Binding-site contacts:
Ligand atom C4 contacts residue TYR287 of chain 1.C at 3.9 Å (hydrophobic).
Ligand atom C4 contacts residue PHE264 of chain 1.C at 4.3 Å (hydrophobic).
Ligand atom C8 contacts residue ILE103 of chain 1.C at 4.4 Å (hydrophobic).
Ligand atom C4 contacts residue ILE103 of chain 1.C at 3.9 Å (hydrophobic).
Ligand atom S1 contacts residue SER106 of chain 1.C at 3.9 Å.
Ligand atom N1 contacts residue TYR287 of chain 1.C at 4.0 Å.
Ligand atom C9 contacts residue ASP102 of chain 1.C at 4.3 Å.
Ligand atom C4 contacts residue ASP102 of chain 1.C at 4.0 Å.
Ligand atom C9 contacts residue ILE103 of chain 1.C at 3.6 Å (hydrophobic).
Ligand atom C1 contacts residue TYR291 of chain 1.C at 4.3 Å (hydrophobic).
Ligand atom C2 contacts residue SER106 of chain 1.C at 3.5 Å.
Ligand atom C2 contacts residue ASP102 of chain 1.C at 4.0 Å.
Ligand atom S1 contacts residue PHE265 of chain 1.C at 4.2 Å.
Ligand atom C3 contacts residue PHE264 of chain 1.C at 4.3 Å (hydrophobic).
Ligand atom O1 contacts residue TYR287 of chain 1.C at 3.5 Å.
Ligand atom C8 contacts residue PHE265 of chain 1.C at 3.9 Å (hydrophobic).
Ligand atom N1 contacts residue ASP102 of chain 1.C at 3.3 Å (salt-bridge).
Ligand atom N1 contacts residue SER106 of chain 1.C at 4.1 Å.
Ligand atom C1 contacts residue TYR287 of chain 1.C at 3.6 Å (hydrophobic).
Ligand atom C7 contacts residue TYR153 of chain 1.C at 4.1 Å (hydrophobic).
Ligand atom O1 contacts residue PHE264 of chain 1.C at 3.7 Å.
Ligand atom C3 contacts residue ILE103 of chain 1.C at 4.0 Å (hydrophobic).
Ligand atom N1 contacts residue TYR291 of chain 1.C at 3.9 Å.
Ligand atom C8 contacts residue TYR153 of chain 1.C at 4.1 Å (hydrophobic).
Ligand atom C5 contacts residue PHE185 of chain 1.C at 3.6 Å (hydrophobic).
Ligand atom C5 contacts residue PHE264 of chain 1.C at 4.2 Å (hydrophobic).
Ligand atom C6 contacts residue PHE264 of chain 1.C at 4.3 Å (hydrophobic).
Ligand atom O1 contacts residue ASP102 of chain 1.C at 3.4 Å (salt-bridge).
Ligand atom C2 contacts residue TRP261 of chain 1.C at 4.4 Å (hydrophobic).
Ligand atom C2 contacts residue PHE264 of chain 1.C at 3.9 Å (hydrophobic).
Ligand atom C5 contacts residue ILE103 of chain 1.C at 3.7 Å (hydrophobic).
Ligand atom C8 contacts residue SER197 of chain 1.C at 3.7 Å.
Ligand atom S1 contacts residue ILE103 of chain 1.C at 4.3 Å.
Ligand atom C9 contacts residue PHE264 of chain 1.C at 4.2 Å (hydrophobic).
Ligand atom C6 contacts residue ILE103 of chain 1.C at 3.4 Å (hydrophobic).
Ligand atom C3 contacts residue ASP102 of chain 1.C at 3.7 Å.
Ligand atom C7 contacts residue ILE103 of chain 1.C at 3.9 Å (hydrophobic).
Ligand atom C1 contacts residue PHE264 of chain 1.C at 3.8 Å (hydrophobic).
Ligand atom C3 contacts residue SER106 of chain 1.C at 4.3 Å.
Ligand atom C1 contacts residue TRP261 of chain 1.C at 4.0 Å (hydrophobic).

A small-molecule ligand and the protein it binds are described below.
Small molecule (SMILES): CNC[C@@H]1OCCc2ccsc21

Sequence of chain 1.C:
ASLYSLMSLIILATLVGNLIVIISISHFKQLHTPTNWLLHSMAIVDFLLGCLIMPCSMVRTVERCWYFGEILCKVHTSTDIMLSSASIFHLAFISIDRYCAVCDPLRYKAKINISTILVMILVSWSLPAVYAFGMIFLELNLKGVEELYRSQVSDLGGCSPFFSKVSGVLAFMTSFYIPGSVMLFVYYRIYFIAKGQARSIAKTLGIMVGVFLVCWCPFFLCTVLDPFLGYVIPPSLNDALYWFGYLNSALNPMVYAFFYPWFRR